Binding-site contacts:
Ligand atom CB contacts residue GLU193 of chain 1.A at 4.0 Å.
Ligand atom OXT contacts residue TYR61 of chain 1.A at 3.5 Å.
Ligand atom O contacts residue SER142 of chain 1.A at 2.8 Å (h-bond).
Ligand atom CD contacts residue LEU138 of chain 1.A at 3.9 Å (hydrophobic).
Ligand atom CA contacts residue TYR61 of chain 1.A at 4.0 Å (hydrophobic).
Ligand atom CA contacts residue THR91 of chain 1.A at 3.5 Å.
Ligand atom CD contacts residue THR143 of chain 1.A at 3.3 Å.
Ligand atom OE1 contacts residue GLU193 of chain 1.A at 3.8 Å.
Ligand atom OE1 contacts residue THR143 of chain 1.A at 2.7 Å (h-bond).
Ligand atom CB contacts residue LEU138 of chain 1.A at 4.0 Å (hydrophobic).
Ligand atom OXT contacts residue THR91 of chain 1.A at 3.0 Å (h-bond).
Ligand atom CA contacts residue GLU193 of chain 1.A at 3.2 Å.
Ligand atom C contacts residue ARG96 of chain 1.A at 3.4 Å.
Ligand atom O contacts residue ARG96 of chain 1.A at 2.8 Å (salt-bridge).
Ligand atom OXT contacts residue PRO89 of chain 1.A at 3.7 Å.
Ligand atom OE2 contacts residue SER142 of chain 1.A at 3.4 Å (h-bond).
Ligand atom OE2 contacts residue LEU138 of chain 1.A at 4.1 Å.
Ligand atom N contacts residue TYR61 of chain 1.A at 4.0 Å.
Ligand atom N contacts residue GLU193 of chain 1.A at 2.7 Å (salt-bridge).
Ligand atom CD contacts residue GLU193 of chain 1.A at 3.9 Å.
Ligand atom OXT contacts residue SER142 of chain 1.A at 4.1 Å.
Ligand atom N contacts residue THR91 of chain 1.A at 2.9 Å (h-bond).
Ligand atom C contacts residue THR91 of chain 1.A at 3.8 Å.
Ligand atom O contacts residue TYR61 of chain 1.A at 3.4 Å.
Ligand atom N contacts residue TYR220 of chain 1.A at 3.7 Å.
Ligand atom OE2 contacts residue GLY141 of chain 1.A at 3.7 Å.
Ligand atom N contacts residue PRO89 of chain 1.A at 2.8 Å (h-bond).
Ligand atom CG contacts residue LEU138 of chain 1.A at 3.6 Å (hydrophobic).
Ligand atom O contacts residue GLY141 of chain 1.A at 3.0 Å.
Ligand atom C contacts residue SER142 of chain 1.A at 3.4 Å.
Ligand atom C contacts residue TYR61 of chain 1.A at 3.7 Å (hydrophobic).
Ligand atom CB contacts residue TYR61 of chain 1.A at 3.4 Å (hydrophobic).
Ligand atom OE2 contacts residue THR143 of chain 1.A at 3.1 Å (h-bond).
Ligand atom OXT contacts residue ARG96 of chain 1.A at 2.8 Å (salt-bridge).
Ligand atom CG contacts residue TYR61 of chain 1.A at 4.1 Å (hydrophobic).
Ligand atom OXT contacts residue LEU90 of chain 1.A at 3.6 Å.
Ligand atom CA contacts residue PRO89 of chain 1.A at 4.0 Å (hydrophobic).
Ligand atom CG contacts residue GLU193 of chain 1.A at 3.6 Å.
Ligand atom CA contacts residue SER142 of chain 1.A at 3.3 Å.
Ligand atom N contacts residue SER142 of chain 1.A at 4.1 Å.

Sequence of chain 1.A:
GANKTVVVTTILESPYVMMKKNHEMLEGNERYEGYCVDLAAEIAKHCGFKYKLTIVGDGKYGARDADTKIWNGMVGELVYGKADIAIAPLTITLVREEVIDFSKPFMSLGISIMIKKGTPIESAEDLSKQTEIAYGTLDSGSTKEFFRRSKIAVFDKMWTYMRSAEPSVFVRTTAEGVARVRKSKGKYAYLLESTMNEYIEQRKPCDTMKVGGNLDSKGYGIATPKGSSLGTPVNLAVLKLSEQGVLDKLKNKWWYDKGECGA

This protein binds this small molecule.
Small molecule (SMILES): N[C@@H](CCC(=O)O)C(=O)O